Sequence of chain 1.A:
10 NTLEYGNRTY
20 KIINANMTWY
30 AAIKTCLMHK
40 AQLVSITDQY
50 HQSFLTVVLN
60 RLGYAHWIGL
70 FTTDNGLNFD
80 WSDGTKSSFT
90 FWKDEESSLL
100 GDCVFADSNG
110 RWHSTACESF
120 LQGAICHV

Binding-site contacts:
Ligand atom C6 contacts residue PHE119 of chain 1.A at 3.5 Å (hydrophobic).
Ligand atom C8 contacts residue ASN25 of chain 1.A at 4.4 Å.
Ligand atom C7 contacts residue ASN25 of chain 1.A at 3.2 Å.
Ligand atom O5 contacts residue PHE119 of chain 1.A at 3.6 Å.
Ligand atom C1 contacts residue ASN25 of chain 1.A at 1.4 Å.
Ligand atom C5 contacts residue ASN25 of chain 1.A at 3.7 Å.
Ligand atom C4 contacts residue ASN25 of chain 1.A at 4.2 Å.
Ligand atom C5 contacts residue PHE119 of chain 1.A at 3.5 Å (hydrophobic).
Ligand atom C7 contacts residue GLN121 of chain 1.A at 4.3 Å.
Ligand atom C2 contacts residue ASN25 of chain 1.A at 2.5 Å.
Ligand atom O5 contacts residue ASN25 of chain 1.A at 2.4 Å (h-bond).
Ligand atom N2 contacts residue ASN25 of chain 1.A at 2.9 Å (h-bond).
Ligand atom O7 contacts residue ASN25 of chain 1.A at 3.1 Å (h-bond).
Ligand atom C1 contacts residue PHE119 of chain 1.A at 3.8 Å (hydrophobic).
Ligand atom C3 contacts residue ASN25 of chain 1.A at 3.8 Å.
Ligand atom C8 contacts residue GLN121 of chain 1.A at 3.7 Å.

A small-molecule ligand and the protein it binds are described below.
Small molecule (SMILES): CC(=O)N[C@@H]1[C@@H](O)[C@H](O)[C@@H](CO)O[C@H]1O